Binding-site contacts:
Ligand atom C2 contacts residue SER116 of chain 1.C at 4.3 Å.
Ligand atom C1 contacts residue NAG1 of chain 1.F at 4.4 Å.
Ligand atom C1 contacts residue ASN118 of chain 1.C at 1.4 Å.
Ligand atom O5 contacts residue ASN118 of chain 1.C at 2.4 Å (h-bond).
Ligand atom C4 contacts residue ASN157 of chain 1.C at 4.0 Å.
Ligand atom O5 contacts residue ASN157 of chain 1.C at 3.1 Å (h-bond).
Ligand atom C2 contacts residue NAG1 of chain 1.F at 3.4 Å.
Ligand atom C2 contacts residue ASN157 of chain 1.C at 3.5 Å.
Ligand atom C3 contacts residue ASN157 of chain 1.C at 4.3 Å.
Ligand atom O7 contacts residue SER116 of chain 1.C at 2.5 Å (h-bond).
Ligand atom O3 contacts residue NAG1 of chain 1.F at 3.8 Å.
Ligand atom C5 contacts residue ASN157 of chain 1.C at 4.1 Å.
Ligand atom N2 contacts residue SER116 of chain 1.C at 3.3 Å (h-bond).
Ligand atom C5 contacts residue ASN118 of chain 1.C at 3.6 Å.
Ligand atom O3 contacts residue NAG2 of chain 1.F at 3.5 Å (h-bond).
Ligand atom C1 contacts residue ASN157 of chain 1.C at 3.6 Å.
Ligand atom C7 contacts residue ASN118 of chain 1.C at 3.6 Å.
Ligand atom C8 contacts residue SER116 of chain 1.C at 4.2 Å.
Ligand atom C8 contacts residue ASN118 of chain 1.C at 3.8 Å.
Ligand atom C7 contacts residue SER116 of chain 1.C at 3.1 Å.
Ligand atom C3 contacts residue NAG1 of chain 1.F at 4.0 Å.
Ligand atom C2 contacts residue ASN118 of chain 1.C at 2.6 Å.
Ligand atom O7 contacts residue ASN118 of chain 1.C at 4.3 Å.
Ligand atom N2 contacts residue NAG1 of chain 1.F at 4.0 Å.
Ligand atom C4 contacts residue NAG1 of chain 1.F at 4.2 Å.
Ligand atom O5 contacts residue NAG1 of chain 1.F at 4.3 Å.
Ligand atom C4 contacts residue ASN118 of chain 1.C at 4.3 Å.
Ligand atom N2 contacts residue ASN118 of chain 1.C at 3.0 Å (h-bond).
Ligand atom C3 contacts residue ASN118 of chain 1.C at 3.9 Å.

Sequence of chain 1.C:
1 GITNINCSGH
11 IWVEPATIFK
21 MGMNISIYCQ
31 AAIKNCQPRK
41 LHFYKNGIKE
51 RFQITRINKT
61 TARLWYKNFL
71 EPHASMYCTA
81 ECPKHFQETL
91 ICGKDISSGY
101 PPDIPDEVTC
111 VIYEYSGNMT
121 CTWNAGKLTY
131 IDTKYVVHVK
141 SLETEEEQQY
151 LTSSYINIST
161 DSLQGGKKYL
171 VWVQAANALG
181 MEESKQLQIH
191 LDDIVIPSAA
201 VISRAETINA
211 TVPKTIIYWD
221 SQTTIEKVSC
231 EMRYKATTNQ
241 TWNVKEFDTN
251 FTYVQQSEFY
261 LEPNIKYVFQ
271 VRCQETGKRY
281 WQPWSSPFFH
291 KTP

A protein and the small-molecule ligand that binds it are described below.
Small molecule (SMILES): CC(=O)N[C@@H]1[C@@H](O)[C@H](O)[C@@H](CO)O[C@H]1O